Sequence of chain 4.A:
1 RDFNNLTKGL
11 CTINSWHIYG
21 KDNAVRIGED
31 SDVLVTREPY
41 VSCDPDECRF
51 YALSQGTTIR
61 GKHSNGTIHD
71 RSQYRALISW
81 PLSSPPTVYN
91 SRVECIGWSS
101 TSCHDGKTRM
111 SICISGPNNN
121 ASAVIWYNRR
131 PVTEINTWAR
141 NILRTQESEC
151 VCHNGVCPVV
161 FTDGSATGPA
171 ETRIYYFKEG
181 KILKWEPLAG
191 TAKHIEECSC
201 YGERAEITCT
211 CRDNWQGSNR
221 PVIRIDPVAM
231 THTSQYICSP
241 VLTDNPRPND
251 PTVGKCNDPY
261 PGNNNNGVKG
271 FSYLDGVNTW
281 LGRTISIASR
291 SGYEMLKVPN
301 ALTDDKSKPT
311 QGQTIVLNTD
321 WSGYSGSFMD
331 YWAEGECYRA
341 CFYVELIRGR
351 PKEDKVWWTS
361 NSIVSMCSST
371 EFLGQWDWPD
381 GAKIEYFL

Binding-site contacts:
Ligand atom C7 contacts residue PHE3 of chain 4.A at 3.5 Å (hydrophobic).
Ligand atom C4 contacts residue ASN5 of chain 4.A at 4.2 Å.
Ligand atom N2 contacts residue ASP2 of chain 4.A at 3.7 Å.
Ligand atom C7 contacts residue ASN5 of chain 4.A at 3.7 Å.
Ligand atom C2 contacts residue ASN5 of chain 4.A at 2.5 Å.
Ligand atom C5 contacts residue ASP2 of chain 4.A at 4.3 Å.
Ligand atom O4 contacts residue ASN154 of chain 4.A at 4.5 Å.
Ligand atom C8 contacts residue ASP2 of chain 4.A at 3.7 Å.
Ligand atom C1 contacts residue ASN5 of chain 4.A at 1.4 Å.
Ligand atom O7 contacts residue ASN5 of chain 4.A at 4.1 Å.
Ligand atom C3 contacts residue PHE3 of chain 4.A at 4.4 Å (hydrophobic).
Ligand atom C8 contacts residue PHE3 of chain 4.A at 3.5 Å (hydrophobic).
Ligand atom C5 contacts residue ASN5 of chain 4.A at 3.6 Å.
Ligand atom O5 contacts residue ASN5 of chain 4.A at 2.4 Å (h-bond).
Ligand atom O5 contacts residue ASP2 of chain 4.A at 3.6 Å.
Ligand atom C6 contacts residue ASP2 of chain 4.A at 3.9 Å.
Ligand atom C3 contacts residue ASP2 of chain 4.A at 4.1 Å.
Ligand atom C1 contacts residue ASN154 of chain 4.A at 4.2 Å.
Ligand atom N2 contacts residue PHE3 of chain 4.A at 2.8 Å (h-bond).
Ligand atom N2 contacts residue ASN5 of chain 4.A at 2.9 Å (h-bond).
Ligand atom C7 contacts residue ASP2 of chain 4.A at 3.8 Å.
Ligand atom C5 contacts residue ASN154 of chain 4.A at 3.4 Å.
Ligand atom C3 contacts residue ASN5 of chain 4.A at 3.8 Å.
Ligand atom O5 contacts residue ASN154 of chain 4.A at 4.0 Å.
Ligand atom O6 contacts residue ASP2 of chain 4.A at 2.8 Å (salt-bridge).
Ligand atom C1 contacts residue PHE3 of chain 4.A at 3.9 Å (hydrophobic).
Ligand atom C6 contacts residue ASN154 of chain 4.A at 3.8 Å.
Ligand atom C2 contacts residue PHE3 of chain 4.A at 3.8 Å (hydrophobic).
Ligand atom C4 contacts residue ASN154 of chain 4.A at 4.4 Å.
Ligand atom O3 contacts residue ASP2 of chain 4.A at 3.3 Å.

A protein and the small-molecule ligand that binds it are described below.
Small molecule (SMILES): CC(=O)N[C@H]1[C@H](O[C@H]2[C@H](O)[C@@H](NC(C)=O)CO[C@@H]2CO)O[C@H](CO)[C@@H](O)[C@@H]1O